Sequence of chain 1.A:
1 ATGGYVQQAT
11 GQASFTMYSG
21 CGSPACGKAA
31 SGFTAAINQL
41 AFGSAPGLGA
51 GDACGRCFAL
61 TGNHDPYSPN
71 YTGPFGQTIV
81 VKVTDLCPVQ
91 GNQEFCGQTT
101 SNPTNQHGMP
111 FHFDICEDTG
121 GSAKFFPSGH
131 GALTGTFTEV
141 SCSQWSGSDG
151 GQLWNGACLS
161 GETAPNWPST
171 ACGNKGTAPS

Binding-site contacts:
Ligand atom C5 contacts residue TRP154 of chain 1.A at 3.6 Å (hydrophobic).
Ligand atom C5 contacts residue TYR18 of chain 1.A at 3.6 Å (hydrophobic).
Ligand atom O3 contacts residue GLY47 of chain 1.A at 3.1 Å.
Ligand atom C4 contacts residue LEU86 of chain 1.A at 3.5 Å (hydrophobic).
Ligand atom C2 contacts residue ASN155 of chain 1.A at 3.5 Å.
Ligand atom O6 contacts residue PRO24 of chain 1.A at 3.1 Å (h-bond).
Ligand atom C3 contacts residue ASP85 of chain 1.A at 3.1 Å.
Ligand atom O2 contacts residue GLY47 of chain 1.A at 3.0 Å (h-bond).
Ligand atom O6 contacts residue ALA36 of chain 1.A at 3.5 Å.
Ligand atom O6 contacts residue ASP114 of chain 1.A at 2.7 Å (salt-bridge).
Ligand atom O3 contacts residue LEU48 of chain 1.A at 3.6 Å (h-bond).
Ligand atom O5 contacts residue LEU86 of chain 1.A at 3.4 Å (h-bond).
Ligand atom O2 contacts residue ASP85 of chain 1.A at 2.8 Å (salt-bridge).
Ligand atom O5 contacts residue TYR18 of chain 1.A at 3.3 Å.
Ligand atom O3 contacts residue ASN92 of chain 1.A at 3.0 Å (h-bond).
Ligand atom O3 contacts residue SER23 of chain 1.A at 3.1 Å (h-bond).
Ligand atom C2 contacts residue ALA25 of chain 1.A at 3.5 Å (hydrophobic).
Ligand atom O3 contacts residue BGC5 of chain 1.B at 3.3 Å (h-bond).
Ligand atom O1 contacts residue BGC5 of chain 1.B at 2.5 Å (h-bond).
Ligand atom C1 contacts residue LEU86 of chain 1.A at 3.4 Å (hydrophobic).
Ligand atom O6 contacts residue BGC5 of chain 1.B at 3.6 Å.
Ligand atom C6 contacts residue ASP114 of chain 1.A at 3.3 Å.
Ligand atom O3 contacts residue ASN155 of chain 1.A at 3.4 Å (h-bond).
Ligand atom C1 contacts residue ASP85 of chain 1.A at 3.6 Å.
Ligand atom C6 contacts residue LEU86 of chain 1.A at 3.5 Å (hydrophobic).
Ligand atom O3 contacts residue PRO88 of chain 1.A at 3.4 Å.
Ligand atom O2 contacts residue PRO46 of chain 1.A at 3.4 Å.
Ligand atom O5 contacts residue ASP114 of chain 1.A at 3.2 Å (salt-bridge).
Ligand atom C6 contacts residue ALA36 of chain 1.A at 3.1 Å (hydrophobic).
Ligand atom O6 contacts residue SER23 of chain 1.A at 3.3 Å (h-bond).
Ligand atom O3 contacts residue GLY49 of chain 1.A at 3.2 Å (h-bond).
Ligand atom C5 contacts residue LEU86 of chain 1.A at 3.5 Å (hydrophobic).
Ligand atom C2 contacts residue ASP85 of chain 1.A at 3.5 Å.
Ligand atom C3 contacts residue GLY47 of chain 1.A at 3.5 Å.
Ligand atom O6 contacts residue GLY47 of chain 1.A at 2.8 Å (h-bond).
Ligand atom O2 contacts residue ASN155 of chain 1.A at 2.6 Å (h-bond).
Ligand atom O5 contacts residue BGC5 of chain 1.B at 3.2 Å (h-bond).
Ligand atom O4 contacts residue ALA25 of chain 1.A at 3.0 Å.
Ligand atom O6 contacts residue CYS87 of chain 1.A at 3.3 Å.
Ligand atom O6 contacts residue TRP154 of chain 1.A at 3.1 Å (h-bond).

The small molecule below binds the protein below.
Small molecule (SMILES): OC[C@H]1O[C@@H](O[C@H]2[C@H](O)[C@@H](O)[C@H](O[C@H]3[C@H](O)[C@@H](O)[C@H](O[C@H]4[C@H](O)[C@@H](O)[C@H](O[C@H]5[C@H](O)[C@@H](O)[C@H](O)O[C@@H]5CO)O[C@@H]4CO)O[C@@H]3CO)O[C@@H]2CO)[C@H](O)[C@@H](O)[C@@H]1O